Sequence of chain 1.A:
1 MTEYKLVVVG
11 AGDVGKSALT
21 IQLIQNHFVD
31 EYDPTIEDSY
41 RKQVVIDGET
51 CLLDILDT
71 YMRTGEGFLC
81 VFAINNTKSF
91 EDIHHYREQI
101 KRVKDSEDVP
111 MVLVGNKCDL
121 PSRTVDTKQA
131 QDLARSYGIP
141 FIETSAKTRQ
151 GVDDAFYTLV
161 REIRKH

The small molecule below binds the protein below.
Small molecule (SMILES): Nc1nc2c(ncn2[C@@H]2O[C@H](CO[P](=O)(O)O[P](=O)(O)NP(=O)(O)O)[C@@H](O)[C@H]2O)c(=O)[nH]1

Binding-site contacts:
Ligand atom C6 contacts residue ASN116 of chain 1.A at 3.5 Å.
Ligand atom O3' contacts residue ASP30 of chain 1.A at 2.7 Å (salt-bridge).
Ligand atom O6 contacts residue ALA146 of chain 1.A at 3.0 Å (h-bond).
Ligand atom N7 contacts residue ASN116 of chain 1.A at 2.7 Å (h-bond).
Ligand atom O1B contacts residue VAL14 of chain 1.A at 3.5 Å (h-bond).
Ligand atom O2' contacts residue PHE28 of chain 1.A at 3.3 Å.
Ligand atom O1G contacts residue ASP13 of chain 1.A at 3.5 Å (salt-bridge).
Ligand atom C5 contacts residue ASN116 of chain 1.A at 3.3 Å.
Ligand atom O4' contacts residue LYS117 of chain 1.A at 3.4 Å.
Ligand atom O2B contacts residue SER17 of chain 1.A at 3.0 Å (h-bond).
Ligand atom O2G contacts residue TYR32 of chain 1.A at 3.0 Å.
Ligand atom N2 contacts residue ASP119 of chain 1.A at 2.9 Å (salt-bridge).
Ligand atom O3A contacts residue ASP13 of chain 1.A at 3.4 Å.
Ligand atom O6 contacts residue SER145 of chain 1.A at 3.0 Å (h-bond).
Ligand atom O6 contacts residue ASN116 of chain 1.A at 3.2 Å (h-bond).
Ligand atom C4 contacts residue LYS117 of chain 1.A at 3.5 Å.
Ligand atom O1A contacts residue SER17 of chain 1.A at 3.4 Å.
Ligand atom C5' contacts residue ASP13 of chain 1.A at 3.2 Å.
Ligand atom O1B contacts residue LYS16 of chain 1.A at 2.7 Å (salt-bridge).
Ligand atom N2 contacts residue LEU120 of chain 1.A at 3.1 Å.
Ligand atom O3A contacts residue GLY15 of chain 1.A at 3.1 Å (h-bond).
Ligand atom O1G contacts residue LYS16 of chain 1.A at 3.5 Å (salt-bridge).
Ligand atom N1 contacts residue LYS117 of chain 1.A at 3.6 Å.
Ligand atom O1A contacts residue GLY15 of chain 1.A at 3.4 Å.
Ligand atom O2G contacts residue MG1 of chain 1.D at 2.6 Å.
Ligand atom O2' contacts residue ASP30 of chain 1.A at 3.5 Å (salt-bridge).
Ligand atom O1B contacts residue GLY15 of chain 1.A at 3.0 Å (h-bond).
Ligand atom O6 contacts residue LYS147 of chain 1.A at 3.5 Å (salt-bridge).
Ligand atom O2' contacts residue VAL29 of chain 1.A at 3.5 Å (h-bond).
Ligand atom C6 contacts residue LYS117 of chain 1.A at 3.4 Å.
Ligand atom O3G contacts residue TYR32 of chain 1.A at 3.3 Å (h-bond).
Ligand atom PB contacts residue MG1 of chain 1.D at 3.3 Å.
Ligand atom O6 contacts residue LYS117 of chain 1.A at 3.2 Å.
Ligand atom C5 contacts residue LYS117 of chain 1.A at 3.3 Å.
Ligand atom O1A contacts residue ALA18 of chain 1.A at 2.5 Å (h-bond).
Ligand atom N3B contacts residue ASP13 of chain 1.A at 3.0 Å (salt-bridge).
Ligand atom O2A contacts residue TYR32 of chain 1.A at 3.2 Å.
Ligand atom O2B contacts residue MG1 of chain 1.D at 2.2 Å.
Ligand atom N1 contacts residue ASP119 of chain 1.A at 3.0 Å (salt-bridge).
Ligand atom PB contacts residue LYS16 of chain 1.A at 3.5 Å.